This small molecule binds to this protein.
Small molecule (SMILES): NC(=O)CC[C@H](NC[C@@]1(O)OC[C@@H](O)[C@@H](O)[C@@H]1O)C(=O)O

Binding-site contacts:
Ligand atom O contacts residue PHE82 of chain 1.A at 3.7 Å.
Ligand atom OAC contacts residue GLY120 of chain 1.A at 2.8 Å (h-bond).
Ligand atom OXT contacts residue ARG107 of chain 1.A at 2.9 Å (salt-bridge).
Ligand atom NE2 contacts residue MET38 of chain 1.A at 3.3 Å (h-bond).
Ligand atom OAB contacts residue SER209 of chain 1.A at 2.7 Å (h-bond).
Ligand atom OAC contacts residue ALA119 of chain 1.A at 3.4 Å.
Ligand atom CA contacts residue ASP187 of chain 1.A at 3.4 Å.
Ligand atom C contacts residue ARG107 of chain 1.A at 3.6 Å.
Ligand atom CAF contacts residue SER209 of chain 1.A at 3.6 Å.
Ligand atom OAQ contacts residue ALA212 of chain 1.A at 3.6 Å.
Ligand atom CG contacts residue ALA99 of chain 1.A at 3.6 Å (hydrophobic).
Ligand atom CB contacts residue ASP187 of chain 1.A at 3.2 Å.
Ligand atom OAC contacts residue ALA212 of chain 1.A at 3.5 Å (h-bond).
Ligand atom CA contacts residue GLN150 of chain 1.A at 3.5 Å.
Ligand atom CD contacts residue PHE82 of chain 1.A at 3.5 Å (hydrophobic).
Ligand atom N contacts residue ASP187 of chain 1.A at 2.9 Å (salt-bridge).
Ligand atom CAL contacts residue ALA100 of chain 1.A at 3.6 Å (hydrophobic).
Ligand atom O contacts residue LEU149 of chain 1.A at 2.8 Å (h-bond).
Ligand atom CB contacts residue GLN150 of chain 1.A at 3.7 Å.
Ligand atom OAQ contacts residue ALA100 of chain 1.A at 2.7 Å (h-bond).
Ligand atom CAM contacts residue ALA100 of chain 1.A at 3.4 Å (hydrophobic).
Ligand atom CAF contacts residue ALA212 of chain 1.A at 3.5 Å (hydrophobic).
Ligand atom OXT contacts residue GLY102 of chain 1.A at 2.9 Å (h-bond).
Ligand atom NE2 contacts residue PHE82 of chain 1.A at 3.6 Å.
Ligand atom CAH contacts residue GLY120 of chain 1.A at 3.5 Å.
Ligand atom O contacts residue ARG107 of chain 1.A at 2.8 Å (salt-bridge).
Ligand atom CG contacts residue ASP187 of chain 1.A at 3.3 Å.
Ligand atom O contacts residue THR148 of chain 1.A at 3.2 Å.
Ligand atom CG contacts residue ALA100 of chain 1.A at 3.6 Å (hydrophobic).
Ligand atom OAN contacts residue ALA100 of chain 1.A at 3.5 Å (h-bond).
Ligand atom CAG contacts residue ALA212 of chain 1.A at 3.4 Å (hydrophobic).
Ligand atom CAL contacts residue ASP187 of chain 1.A at 3.1 Å.
Ligand atom OAI contacts residue GLY120 of chain 1.A at 3.0 Å (h-bond).
Ligand atom OAC contacts residue SER209 of chain 1.A at 2.8 Å (h-bond).
Ligand atom NE2 contacts residue ALA99 of chain 1.A at 2.9 Å (h-bond).
Ligand atom OXT contacts residue ALA100 of chain 1.A at 3.2 Å (h-bond).
Ligand atom OAQ contacts residue GLY102 of chain 1.A at 3.0 Å (h-bond).
Ligand atom N contacts residue ALA100 of chain 1.A at 2.9 Å (h-bond).
Ligand atom OAB contacts residue ALA212 of chain 1.A at 2.6 Å (h-bond).
Ligand atom OAN contacts residue ASP187 of chain 1.A at 3.3 Å (salt-bridge).

Sequence of chain 1.A:
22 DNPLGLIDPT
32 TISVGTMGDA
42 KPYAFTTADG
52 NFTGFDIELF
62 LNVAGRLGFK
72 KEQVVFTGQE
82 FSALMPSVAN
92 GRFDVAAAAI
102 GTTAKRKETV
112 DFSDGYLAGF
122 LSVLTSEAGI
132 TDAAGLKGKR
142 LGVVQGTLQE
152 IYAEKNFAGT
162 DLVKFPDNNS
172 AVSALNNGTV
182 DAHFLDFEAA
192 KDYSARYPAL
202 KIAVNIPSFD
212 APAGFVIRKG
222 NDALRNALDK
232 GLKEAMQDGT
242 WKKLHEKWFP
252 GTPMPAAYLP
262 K